Binding-site contacts:
Ligand atom O contacts residue LEU92 of chain 2.A at 3.4 Å.
Ligand atom CB contacts residue ASP99 of chain 2.A at 3.8 Å.
Ligand atom CA contacts residue GLN93 of chain 2.A at 3.5 Å.
Ligand atom CG2 contacts residue GLN93 of chain 2.A at 3.7 Å.
Ligand atom CA contacts residue GLN93 of chain 2.A at 4.0 Å.
Ligand atom N contacts residue LEU92 of chain 2.A at 3.8 Å.
Ligand atom CD1 contacts residue VAL83 of chain 2.A at 4.0 Å (hydrophobic).
Ligand atom CG1 contacts residue GLN93 of chain 2.A at 3.8 Å.
Ligand atom CB contacts residue TRP95 of chain 2.A at 3.7 Å (hydrophobic).
Ligand atom N contacts residue GLN93 of chain 2.A at 3.0 Å (h-bond).
Ligand atom CA contacts residue GLU104 of chain 2.A at 3.7 Å.
Ligand atom O contacts residue GLU104 of chain 2.A at 3.2 Å (salt-bridge).
Ligand atom CG1 contacts residue LEU92 of chain 2.A at 3.8 Å (hydrophobic).
Ligand atom C contacts residue GLY91 of chain 2.A at 3.7 Å.
Ligand atom CA contacts residue SER94 of chain 2.A at 3.6 Å.
Ligand atom CG contacts residue TRP108 of chain 2.A at 3.5 Å (hydrophobic).
Ligand atom CD1 contacts residue LYS82 of chain 2.A at 3.8 Å.
Ligand atom O contacts residue TRP108 of chain 2.A at 3.1 Å (h-bond).
Ligand atom C contacts residue LEU92 of chain 2.A at 3.7 Å (hydrophobic).
Ligand atom O contacts residue GLN93 of chain 2.A at 2.9 Å (h-bond).
Ligand atom CA contacts residue GLY91 of chain 2.A at 3.3 Å.
Ligand atom N contacts residue ASP99 of chain 2.A at 2.7 Å (salt-bridge).
Ligand atom C contacts residue TRP108 of chain 2.A at 3.9 Å (hydrophobic).
Ligand atom CB contacts residue GLU104 of chain 2.A at 3.7 Å.
Ligand atom CB contacts residue GLN93 of chain 2.A at 3.5 Å.
Ligand atom CD1 contacts residue LEU92 of chain 2.A at 3.8 Å (hydrophobic).
Ligand atom CG2 contacts residue GLN93 of chain 2.A at 3.9 Å.
Ligand atom CD contacts residue TRP108 of chain 2.A at 3.6 Å (hydrophobic).
Ligand atom CA contacts residue ASP99 of chain 2.A at 3.6 Å.
Ligand atom CG2 contacts residue SER94 of chain 2.A at 4.0 Å.
Ligand atom CA contacts residue GLN93 of chain 2.A at 3.4 Å.
Ligand atom CA contacts residue LEU92 of chain 2.A at 4.0 Å (hydrophobic).
Ligand atom N contacts residue GLU104 of chain 2.A at 3.0 Å (salt-bridge).
Ligand atom CB contacts residue GLN93 of chain 2.A at 3.8 Å.
Ligand atom N contacts residue SER94 of chain 2.A at 4.0 Å.
Ligand atom N contacts residue GLY91 of chain 2.A at 3.2 Å (h-bond).
Ligand atom C contacts residue GLU104 of chain 2.A at 3.8 Å.
Ligand atom C contacts residue GLN93 of chain 2.A at 3.7 Å.
Ligand atom CD1 contacts residue GLY91 of chain 2.A at 3.7 Å.
Ligand atom CG1 contacts residue GLY91 of chain 2.A at 3.7 Å.

Sequence of chain 2.A:
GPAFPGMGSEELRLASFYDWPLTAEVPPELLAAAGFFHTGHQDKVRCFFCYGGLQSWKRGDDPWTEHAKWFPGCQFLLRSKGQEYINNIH

The protein below binds the small molecule below.
Small molecule (SMILES): CC[C@H](C)[C@@H](C=O)NC(=O)[C@@H]1CCCN1C(=O)[C@@H](NC(=O)[C@H](C)N)C(C)C

Sequence of chain 1.B:
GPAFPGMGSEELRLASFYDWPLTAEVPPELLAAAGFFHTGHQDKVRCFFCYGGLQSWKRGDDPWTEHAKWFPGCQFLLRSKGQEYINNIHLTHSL